The protein below binds the small molecule below.
Small molecule (SMILES): Cc1cn([C@H]2C[C@H](O[P](=O)(O)OC[C@H]3O[C@@H](n4cc(C)c(=O)[nH]c4=O)C[C@@H]3O[P](=O)(O)OC[C@H]3O[C@@H](n4ccc(N)nc4=O)C[C@@H]3O[P](=O)(O)OC[C@H]3O[C@@H](n4cnc5c(N)ncnc54)C[C@@H]3O[P](=O)(O)OC[C@H]3O[C@@H](n4cc(C)c(=O)[nH]c4=O)C[C@@H]3O[P](=O)(O)OC[C@H]3O[C@@H](n4ccc(N)nc4=O)C[C@@H]3O[P](=O)(O)OC[C@H]3O[C@@H](n4ccc(N)nc4=O)C[C@@H]3O[P](=O)(O)OC[C@H]3O[C@@H](n4cc(C)c(=O)[nH]c4=O)C[C@@H]3O[P](=O)(O)OC[C@H]3O[C@@H](n4cnc5c(=O)nc(N)[nH]c54)C[C@@H]3O)[C@@H](CO)O2)c(=O)[nH]c1=O

Sequence of chain 1.F:
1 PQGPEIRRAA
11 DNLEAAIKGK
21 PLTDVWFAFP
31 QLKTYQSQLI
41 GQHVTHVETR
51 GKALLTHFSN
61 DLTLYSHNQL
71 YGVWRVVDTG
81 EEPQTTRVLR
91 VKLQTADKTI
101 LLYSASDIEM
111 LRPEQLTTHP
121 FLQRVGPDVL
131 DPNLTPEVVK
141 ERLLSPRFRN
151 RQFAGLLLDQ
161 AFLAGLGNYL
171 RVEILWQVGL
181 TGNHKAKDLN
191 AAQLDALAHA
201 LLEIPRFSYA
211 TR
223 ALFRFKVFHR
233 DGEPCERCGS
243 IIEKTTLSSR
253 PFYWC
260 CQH

Binding-site contacts:
Ligand atom OP2 contacts residue ARG90 of chain 1.F at 4.2 Å.
Ligand atom N3 contacts residue GLN69 of chain 1.F at 3.5 Å (h-bond).
Ligand atom C2 contacts residue TYR71 of chain 1.F at 3.8 Å (hydrophobic).
Ligand atom P contacts residue SER104 of chain 1.F at 4.1 Å.
Ligand atom C5' contacts residue TYR71 of chain 1.F at 4.0 Å (hydrophobic).
Ligand atom C2 contacts residue GLN69 of chain 1.F at 3.9 Å.
Ligand atom C4 contacts residue GLN69 of chain 1.F at 4.1 Å.
Ligand atom C2 contacts residue TYR71 of chain 1.F at 3.6 Å (hydrophobic).
Ligand atom O5' contacts residue ARG90 of chain 1.F at 3.4 Å (salt-bridge).
Ligand atom C4 contacts residue TYR71 of chain 1.F at 4.2 Å (hydrophobic).
Ligand atom OP1 contacts residue ARG90 of chain 1.F at 2.7 Å (salt-bridge).
Ligand atom C4' contacts residue TYR71 of chain 1.F at 3.8 Å (hydrophobic).
Ligand atom C5' contacts residue SER104 of chain 1.F at 3.5 Å.
Ligand atom O5' contacts residue SER104 of chain 1.F at 4.0 Å.
Ligand atom C3' contacts residue SER104 of chain 1.F at 3.9 Å.
Ligand atom OP1 contacts residue SER106 of chain 1.F at 3.1 Å.
Ligand atom C7 contacts residue SER251 of chain 1.F at 3.6 Å.
Ligand atom OP1 contacts residue SER104 of chain 1.F at 3.9 Å.
Ligand atom O2 contacts residue TYR71 of chain 1.F at 3.7 Å.
Ligand atom C1' contacts residue TYR71 of chain 1.F at 3.8 Å (hydrophobic).
Ligand atom O3' contacts residue TYR71 of chain 1.F at 3.8 Å.
Ligand atom C4' contacts residue SER104 of chain 1.F at 3.5 Å.
Ligand atom C1' contacts residue TYR71 of chain 1.F at 3.2 Å (hydrophobic).
Ligand atom N3 contacts residue TYR71 of chain 1.F at 3.0 Å.
Ligand atom O4' contacts residue SER104 of chain 1.F at 3.7 Å.
Ligand atom O3' contacts residue ARG87 of chain 1.F at 4.1 Å.
Ligand atom O3' contacts residue SER106 of chain 1.F at 3.4 Å.
Ligand atom C4' contacts residue ARG87 of chain 1.F at 4.0 Å.
Ligand atom C2' contacts residue TYR71 of chain 1.F at 3.8 Å (hydrophobic).
Ligand atom O4' contacts residue TYR71 of chain 1.F at 3.9 Å.
Ligand atom C5' contacts residue ARG87 of chain 1.F at 3.8 Å.
Ligand atom O4' contacts residue TYR71 of chain 1.F at 3.0 Å.
Ligand atom OP1 contacts residue THR86 of chain 1.F at 4.1 Å.
Ligand atom O3' contacts residue SER104 of chain 1.F at 3.0 Å (h-bond).
Ligand atom P contacts residue SER106 of chain 1.F at 3.9 Å.
Ligand atom OP1 contacts residue VAL88 of chain 1.F at 3.1 Å (h-bond).
Ligand atom OP1 contacts residue ARG87 of chain 1.F at 3.2 Å.
Ligand atom P contacts residue ARG90 of chain 1.F at 3.5 Å.
Ligand atom C4' contacts residue SER106 of chain 1.F at 4.1 Å.
Ligand atom N1 contacts residue TYR71 of chain 1.F at 4.0 Å.